Sequence of chain 1.G:
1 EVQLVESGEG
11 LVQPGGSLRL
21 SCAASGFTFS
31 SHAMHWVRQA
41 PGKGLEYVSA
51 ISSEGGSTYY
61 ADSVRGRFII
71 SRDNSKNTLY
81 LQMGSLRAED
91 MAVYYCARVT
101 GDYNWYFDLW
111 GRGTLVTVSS

Sequence of chain 1.F:
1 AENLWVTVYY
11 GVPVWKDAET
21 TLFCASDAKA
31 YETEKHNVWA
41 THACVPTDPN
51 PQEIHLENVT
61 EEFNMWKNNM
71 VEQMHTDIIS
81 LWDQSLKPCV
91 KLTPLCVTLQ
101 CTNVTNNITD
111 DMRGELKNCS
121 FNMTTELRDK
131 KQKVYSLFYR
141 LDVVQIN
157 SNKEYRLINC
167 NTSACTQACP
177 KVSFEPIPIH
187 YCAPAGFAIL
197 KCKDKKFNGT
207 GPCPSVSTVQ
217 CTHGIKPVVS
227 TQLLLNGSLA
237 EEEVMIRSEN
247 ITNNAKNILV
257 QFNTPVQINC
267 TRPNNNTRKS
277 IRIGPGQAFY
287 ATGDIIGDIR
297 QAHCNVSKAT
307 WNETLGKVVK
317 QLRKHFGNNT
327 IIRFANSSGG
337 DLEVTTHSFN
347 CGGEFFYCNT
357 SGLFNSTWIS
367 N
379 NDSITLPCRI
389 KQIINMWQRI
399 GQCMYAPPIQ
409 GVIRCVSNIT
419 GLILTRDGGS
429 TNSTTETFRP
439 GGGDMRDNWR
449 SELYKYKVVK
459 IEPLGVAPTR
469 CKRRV

The small molecule below binds the protein below.
Small molecule (SMILES): CC(=O)N[C@H]1[C@H](O[C@H]2[C@H](O)[C@@H](NC(C)=O)CO[C@@H]2CO)O[C@H](CO)[C@@H](O[C@@H]2O[C@H](CO[C@H]3O[C@H](CO)[C@@H](O)[C@H](O)[C@@H]3O)[C@@H](O)[C@H](O[C@H]3O[C@H](CO)[C@@H](O)[C@H](O)[C@@H]3O)[C@@H]2O)[C@@H]1O

Sequence of chain 1.D:
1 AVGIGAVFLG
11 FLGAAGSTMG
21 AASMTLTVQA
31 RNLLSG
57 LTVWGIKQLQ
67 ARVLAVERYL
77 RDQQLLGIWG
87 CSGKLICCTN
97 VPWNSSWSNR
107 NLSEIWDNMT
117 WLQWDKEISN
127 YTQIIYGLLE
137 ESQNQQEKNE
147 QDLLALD

Binding-site contacts:
Ligand atom C8 contacts residue SER17 of chain 1.D at 3.7 Å.
Ligand atom C7 contacts residue TYR60 of chain 1.G at 3.6 Å (hydrophobic).
Ligand atom N2 contacts residue GLU57 of chain 1.F at 4.2 Å.
Ligand atom O7 contacts residue THR58 of chain 1.G at 3.5 Å (h-bond).
Ligand atom C1 contacts residue ASN58 of chain 1.F at 1.4 Å.
Ligand atom C8 contacts residue ASN58 of chain 1.F at 4.5 Å.
Ligand atom C3 contacts residue ASN58 of chain 1.F at 3.8 Å.
Ligand atom C7 contacts residue GLU57 of chain 1.F at 4.3 Å.
Ligand atom O7 contacts residue TYR60 of chain 1.G at 2.6 Å (h-bond).
Ligand atom O5 contacts residue ASN58 of chain 1.F at 2.3 Å (h-bond).
Ligand atom N2 contacts residue ASN58 of chain 1.F at 2.9 Å (h-bond).
Ligand atom O6 contacts residue GLY56 of chain 1.G at 3.3 Å (h-bond).
Ligand atom C7 contacts residue SER17 of chain 1.D at 3.7 Å.
Ligand atom O7 contacts residue SER17 of chain 1.D at 3.0 Å (h-bond).
Ligand atom C8 contacts residue TYR59 of chain 1.G at 3.8 Å (hydrophobic).
Ligand atom C4 contacts residue THR58 of chain 1.G at 3.9 Å.
Ligand atom C7 contacts residue ASN58 of chain 1.F at 3.3 Å.
Ligand atom C1 contacts residue THR58 of chain 1.G at 4.3 Å.
Ligand atom C7 contacts residue GLY16 of chain 1.D at 4.3 Å.
Ligand atom C3 contacts residue THR58 of chain 1.G at 3.4 Å.
Ligand atom C7 contacts residue THR58 of chain 1.G at 4.2 Å.
Ligand atom O3 contacts residue THR58 of chain 1.G at 3.0 Å (h-bond).
Ligand atom C8 contacts residue TYR60 of chain 1.G at 3.9 Å (hydrophobic).
Ligand atom C8 contacts residue ILE69 of chain 1.G at 4.4 Å (hydrophobic).
Ligand atom N2 contacts residue THR58 of chain 1.G at 3.3 Å (h-bond).
Ligand atom O3 contacts residue SER57 of chain 1.G at 3.5 Å.
Ligand atom C8 contacts residue GLU57 of chain 1.F at 4.0 Å.
Ligand atom C5 contacts residue ASN58 of chain 1.F at 3.6 Å.
Ligand atom C4 contacts residue ASN58 of chain 1.F at 4.2 Å.
Ligand atom C6 contacts residue GLY56 of chain 1.G at 4.0 Å.
Ligand atom O7 contacts residue ASN58 of chain 1.F at 3.3 Å (h-bond).
Ligand atom C7 contacts residue SER57 of chain 1.G at 4.5 Å.
Ligand atom C8 contacts residue THR58 of chain 1.G at 4.3 Å.
Ligand atom O7 contacts residue GLY16 of chain 1.D at 3.3 Å (h-bond).
Ligand atom C8 contacts residue SER57 of chain 1.G at 4.3 Å.
Ligand atom O7 contacts residue ILE69 of chain 1.G at 4.4 Å.
Ligand atom O3 contacts residue GLY56 of chain 1.G at 3.7 Å.
Ligand atom O4 contacts residue THR58 of chain 1.G at 3.2 Å (h-bond).
Ligand atom C2 contacts residue ASN58 of chain 1.F at 2.5 Å.
Ligand atom C2 contacts residue THR58 of chain 1.G at 3.9 Å.